Sequence of chain 1.A:
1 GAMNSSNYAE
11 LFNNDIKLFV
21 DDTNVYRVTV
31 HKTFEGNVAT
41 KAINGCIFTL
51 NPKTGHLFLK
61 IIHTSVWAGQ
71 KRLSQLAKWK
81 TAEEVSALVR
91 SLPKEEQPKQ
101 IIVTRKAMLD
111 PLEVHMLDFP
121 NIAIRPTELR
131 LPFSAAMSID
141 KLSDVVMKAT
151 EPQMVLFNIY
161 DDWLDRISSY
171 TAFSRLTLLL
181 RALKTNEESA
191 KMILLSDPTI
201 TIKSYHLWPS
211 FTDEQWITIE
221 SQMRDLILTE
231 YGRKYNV

Binding-site contacts:
Ligand atom O contacts residue LEU178 of chain 1.A at 4.0 Å.
Ligand atom C1 contacts residue SER174 of chain 1.A at 3.9 Å.
Ligand atom C5 contacts residue ARG181 of chain 1.A at 3.7 Å.
Ligand atom C6 contacts residue ARG181 of chain 1.A at 4.1 Å.
Ligand atom C4 contacts residue LEU178 of chain 1.A at 4.1 Å (hydrophobic).
Ligand atom O2 contacts residue LEU131 of chain 1.A at 4.5 Å.
Ligand atom O1 contacts residue TYR8 of chain 1.A at 4.0 Å.
Ligand atom O contacts residue SER174 of chain 1.A at 4.2 Å.
Ligand atom N1 contacts residue LEU131 of chain 1.A at 4.1 Å.
Ligand atom C5 contacts residue LEU178 of chain 1.A at 4.4 Å (hydrophobic).
Ligand atom O2 contacts residue ARG130 of chain 1.A at 3.0 Å (salt-bridge).
Ligand atom C7 contacts residue THR177 of chain 1.A at 4.2 Å.
Ligand atom C4 contacts residue THR177 of chain 1.A at 3.7 Å.
Ligand atom C6 contacts residue ARG130 of chain 1.A at 3.6 Å.
Ligand atom N1 contacts residue PRO132 of chain 1.A at 4.2 Å.
Ligand atom C2 contacts residue THR177 of chain 1.A at 3.2 Å.
Ligand atom N contacts residue THR177 of chain 1.A at 3.6 Å (h-bond).
Ligand atom C5 contacts residue THR177 of chain 1.A at 3.3 Å.
Ligand atom O1 contacts residue SER174 of chain 1.A at 4.1 Å.
Ligand atom C7 contacts residue LEU131 of chain 1.A at 4.4 Å (hydrophobic).
Ligand atom C3 contacts residue THR177 of chain 1.A at 3.5 Å.
Ligand atom O3 contacts residue LEU131 of chain 1.A at 4.1 Å.
Ligand atom C6 contacts residue THR177 of chain 1.A at 4.1 Å.
Ligand atom O3 contacts residue LEU129 of chain 1.A at 4.1 Å.
Ligand atom C2 contacts residue TYR8 of chain 1.A at 3.8 Å (hydrophobic).
Ligand atom N1 contacts residue ARG130 of chain 1.A at 3.3 Å (salt-bridge).
Ligand atom C1 contacts residue TYR8 of chain 1.A at 4.4 Å (hydrophobic).
Ligand atom O2 contacts residue THR177 of chain 1.A at 4.4 Å.
Ligand atom C contacts residue LEU178 of chain 1.A at 4.2 Å (hydrophobic).
Ligand atom O2 contacts residue ARG181 of chain 1.A at 3.1 Å (salt-bridge).
Ligand atom C contacts residue ARG224 of chain 1.A at 4.2 Å.
Ligand atom C3 contacts residue TYR8 of chain 1.A at 3.2 Å (hydrophobic).
Ligand atom O3 contacts residue TYR8 of chain 1.A at 4.0 Å.
Ligand atom C2 contacts residue SER174 of chain 1.A at 3.6 Å.
Ligand atom C6 contacts residue PRO132 of chain 1.A at 3.9 Å (hydrophobic).
Ligand atom O2 contacts residue PRO132 of chain 1.A at 3.5 Å.
Ligand atom N contacts residue TYR8 of chain 1.A at 4.5 Å.
Ligand atom C7 contacts residue ARG130 of chain 1.A at 4.5 Å.

The small molecule below binds the protein below.
Small molecule (SMILES): COC(=O)CCn1ccc(=O)[nH]c1=O